Sequence of chain 1.A:
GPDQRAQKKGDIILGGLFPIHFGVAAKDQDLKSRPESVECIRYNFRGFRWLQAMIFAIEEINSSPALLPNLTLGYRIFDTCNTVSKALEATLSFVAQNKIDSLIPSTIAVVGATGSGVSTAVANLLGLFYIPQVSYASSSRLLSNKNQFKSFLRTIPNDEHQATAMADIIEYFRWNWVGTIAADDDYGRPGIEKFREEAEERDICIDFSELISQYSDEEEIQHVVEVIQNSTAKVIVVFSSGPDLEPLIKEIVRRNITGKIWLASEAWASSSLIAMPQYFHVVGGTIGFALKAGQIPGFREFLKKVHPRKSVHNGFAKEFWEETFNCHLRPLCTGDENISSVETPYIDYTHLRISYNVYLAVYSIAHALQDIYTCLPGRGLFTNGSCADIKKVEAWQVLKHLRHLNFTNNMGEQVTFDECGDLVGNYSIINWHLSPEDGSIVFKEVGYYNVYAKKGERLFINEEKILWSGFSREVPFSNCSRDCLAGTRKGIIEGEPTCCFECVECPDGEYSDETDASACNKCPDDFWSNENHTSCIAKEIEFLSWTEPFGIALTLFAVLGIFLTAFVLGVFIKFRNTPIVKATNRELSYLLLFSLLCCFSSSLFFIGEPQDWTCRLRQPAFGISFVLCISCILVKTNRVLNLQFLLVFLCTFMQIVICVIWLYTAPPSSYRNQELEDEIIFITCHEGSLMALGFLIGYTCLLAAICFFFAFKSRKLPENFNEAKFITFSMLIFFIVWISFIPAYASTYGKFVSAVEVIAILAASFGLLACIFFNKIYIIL

A small-molecule ligand and the protein it binds are described below.
Small molecule (SMILES): CC(=O)N[C@H]1[C@H](O[C@H]2[C@H](O)[C@@H](NC(C)=O)CO[C@@H]2CO)O[C@H](CO)[C@@H](O)[C@@H]1O

Binding-site contacts:
Ligand atom C8 contacts residue LYS323 of chain 1.A at 3.2 Å.
Ligand atom C6 contacts residue TYR510 of chain 1.A at 3.8 Å (hydrophobic).
Ligand atom O7 contacts residue TYR514 of chain 1.A at 3.3 Å.
Ligand atom C6 contacts residue ASN512 of chain 1.A at 3.6 Å.
Ligand atom O4 contacts residue ASN512 of chain 1.A at 4.5 Å.
Ligand atom C7 contacts residue ASN512 of chain 1.A at 4.4 Å.
Ligand atom C3 contacts residue ASN488 of chain 1.A at 3.8 Å.
Ligand atom N2 contacts residue TYR514 of chain 1.A at 3.4 Å.
Ligand atom C4 contacts residue ASN512 of chain 1.A at 4.3 Å.
Ligand atom C8 contacts residue ASN488 of chain 1.A at 3.6 Å.
Ligand atom C7 contacts residue LYS323 of chain 1.A at 4.1 Å.
Ligand atom C5 contacts residue ASN512 of chain 1.A at 3.2 Å.
Ligand atom C7 contacts residue TYR514 of chain 1.A at 3.7 Å (hydrophobic).
Ligand atom N2 contacts residue ASN488 of chain 1.A at 2.9 Å (h-bond).
Ligand atom C1 contacts residue ASN512 of chain 1.A at 3.6 Å.
Ligand atom C4 contacts residue ASN488 of chain 1.A at 4.2 Å.
Ligand atom C1 contacts residue TYR514 of chain 1.A at 4.3 Å (hydrophobic).
Ligand atom C7 contacts residue ASN488 of chain 1.A at 3.5 Å.
Ligand atom C2 contacts residue ASN488 of chain 1.A at 2.4 Å.
Ligand atom O6 contacts residue TYR510 of chain 1.A at 3.7 Å.
Ligand atom O7 contacts residue ASN488 of chain 1.A at 4.4 Å.
Ligand atom O7 contacts residue LYS323 of chain 1.A at 4.0 Å.
Ligand atom C1 contacts residue ASN488 of chain 1.A at 1.4 Å.
Ligand atom C2 contacts residue TYR514 of chain 1.A at 4.4 Å (hydrophobic).
Ligand atom O5 contacts residue ASN488 of chain 1.A at 2.3 Å (h-bond).
Ligand atom O7 contacts residue ASN512 of chain 1.A at 4.2 Å.
Ligand atom C5 contacts residue ASN488 of chain 1.A at 3.6 Å.
Ligand atom O5 contacts residue ASN512 of chain 1.A at 3.7 Å.